A small-molecule ligand and the protein it binds are described below.
Small molecule (SMILES): COc1ccc(C2=NN(C3CCN(c4nc(N)nc5sccc45)CC3)C(=O)[C@@H]3CC=CC[C@H]23)cc1OC

Binding-site contacts:
Ligand atom C13 contacts residue PHE298 of chain 1.C at 3.6 Å (hydrophobic).
Ligand atom O3 contacts residue GLN295 of chain 1.C at 3.0 Å (h-bond).
Ligand atom C3 contacts residue TYR85 of chain 1.C at 3.9 Å (hydrophobic).
Ligand atom C22 contacts residue MET199 of chain 1.C at 3.5 Å (hydrophobic).
Ligand atom C2 contacts residue ILE262 of chain 1.C at 3.6 Å (hydrophobic).
Ligand atom C9 contacts residue MET283 of chain 1.C at 3.6 Å (hydrophobic).
Ligand atom C1 contacts residue GLN295 of chain 1.C at 3.9 Å.
Ligand atom C13 contacts residue MET283 of chain 1.C at 3.8 Å (hydrophobic).
Ligand atom N3 contacts residue MET283 of chain 1.C at 3.7 Å.
Ligand atom C14 contacts residue PHE298 of chain 1.C at 3.9 Å (hydrophobic).
Ligand atom C1 contacts residue ILE262 of chain 1.C at 3.9 Å (hydrophobic).
Ligand atom C10 contacts residue MET283 of chain 1.C at 3.4 Å (hydrophobic).
Ligand atom C27 contacts residue MET283 of chain 1.C at 3.7 Å (hydrophobic).
Ligand atom C15 contacts residue MET283 of chain 1.C at 3.4 Å (hydrophobic).
Ligand atom C16 contacts residue ILE302 of chain 1.C at 3.6 Å (hydrophobic).
Ligand atom N5 contacts residue PRO282 of chain 1.C at 3.6 Å.
Ligand atom C25 contacts residue PHE298 of chain 1.C at 3.6 Å (hydrophobic).
Ligand atom C23 contacts residue LEU245 of chain 1.C at 3.6 Å (hydrophobic).
Ligand atom C22 contacts residue ASP244 of chain 1.C at 3.8 Å.
Ligand atom C4 contacts residue PHE298 of chain 1.C at 3.8 Å (hydrophobic).
Ligand atom C2 contacts residue PHE298 of chain 1.C at 3.4 Å (hydrophobic).
Ligand atom N1 contacts residue PHE266 of chain 1.C at 3.9 Å.
Ligand atom C27 contacts residue GLN295 of chain 1.C at 3.6 Å.
Ligand atom C14 contacts residue ILE302 of chain 1.C at 3.9 Å (hydrophobic).
Ligand atom O3 contacts residue PHE298 of chain 1.C at 3.5 Å.
Ligand atom O1 contacts residue ILE262 of chain 1.C at 3.5 Å.
Ligand atom C3 contacts residue PHE298 of chain 1.C at 3.7 Å (hydrophobic).
Ligand atom C5 contacts residue PHE298 of chain 1.C at 3.7 Å (hydrophobic).
Ligand atom N4 contacts residue MET283 of chain 1.C at 3.8 Å.
Ligand atom O1 contacts residue PHE298 of chain 1.C at 3.7 Å.
Ligand atom C3 contacts residue ASN247 of chain 1.C at 3.7 Å.
Ligand atom C18 contacts residue MET199 of chain 1.C at 3.7 Å (hydrophobic).
Ligand atom O1 contacts residue GLN295 of chain 1.C at 3.1 Å (h-bond).
Ligand atom C21 contacts residue ASP244 of chain 1.C at 3.9 Å.
Ligand atom C21 contacts residue MET199 of chain 1.C at 3.8 Å (hydrophobic).
Ligand atom C26 contacts residue PHE298 of chain 1.C at 3.4 Å (hydrophobic).
Ligand atom O2 contacts residue MET199 of chain 1.C at 3.2 Å.
Ligand atom C14 contacts residue MET283 of chain 1.C at 3.8 Å (hydrophobic).
Ligand atom C20 contacts residue HIS86 of chain 1.C at 3.8 Å.
Ligand atom C1 contacts residue ASN247 of chain 1.C at 3.5 Å.

Sequence of chain 1.C:
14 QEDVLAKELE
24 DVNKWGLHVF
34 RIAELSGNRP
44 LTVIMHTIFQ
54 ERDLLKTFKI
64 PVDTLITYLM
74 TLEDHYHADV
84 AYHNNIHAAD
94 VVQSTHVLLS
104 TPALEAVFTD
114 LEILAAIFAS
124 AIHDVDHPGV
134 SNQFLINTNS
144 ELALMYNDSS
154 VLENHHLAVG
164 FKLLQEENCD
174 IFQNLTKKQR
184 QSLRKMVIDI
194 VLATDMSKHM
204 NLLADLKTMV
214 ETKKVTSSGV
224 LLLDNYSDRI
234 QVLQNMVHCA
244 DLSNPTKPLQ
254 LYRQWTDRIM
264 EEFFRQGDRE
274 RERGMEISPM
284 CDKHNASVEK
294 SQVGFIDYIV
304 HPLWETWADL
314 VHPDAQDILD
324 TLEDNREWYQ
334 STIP